This protein binds this small molecule.
Small molecule (SMILES): CC(=O)N[C@H]1[C@H](O[C@H]2[C@H](O)[C@@H](NC(C)=O)CO[C@@H]2CO)O[C@H](CO)[C@@H](O)[C@@H]1O

Binding-site contacts:
Ligand atom C5 contacts residue VAL90 of chain 1.I at 4.0 Å (hydrophobic).
Ligand atom C8 contacts residue VAL90 of chain 1.I at 3.8 Å (hydrophobic).
Ligand atom C6 contacts residue GLU88 of chain 1.I at 3.7 Å.
Ligand atom C6 contacts residue VAL90 of chain 1.I at 4.2 Å (hydrophobic).
Ligand atom O6 contacts residue ASN233 of chain 1.I at 3.2 Å (h-bond).
Ligand atom O7 contacts residue ASN233 of chain 1.I at 4.3 Å.
Ligand atom C7 contacts residue VAL90 of chain 1.I at 4.1 Å (hydrophobic).
Ligand atom O6 contacts residue VAL90 of chain 1.I at 3.4 Å.
Ligand atom O7 contacts residue ASN245 of chain 1.I at 3.4 Å (h-bond).
Ligand atom O5 contacts residue ASN245 of chain 1.I at 2.4 Å (h-bond).
Ligand atom O7 contacts residue VAL90 of chain 1.I at 4.4 Å.
Ligand atom N2 contacts residue ASN245 of chain 1.I at 2.9 Å (h-bond).
Ligand atom C6 contacts residue ASN233 of chain 1.I at 3.5 Å.
Ligand atom C5 contacts residue ASN233 of chain 1.I at 4.1 Å.
Ligand atom C5 contacts residue ASN245 of chain 1.I at 3.7 Å.
Ligand atom C4 contacts residue ASN245 of chain 1.I at 4.2 Å.
Ligand atom C2 contacts residue ASN245 of chain 1.I at 2.5 Å.
Ligand atom C1 contacts residue ASN233 of chain 1.I at 3.8 Å.
Ligand atom O6 contacts residue GLU88 of chain 1.I at 2.8 Å (salt-bridge).
Ligand atom C7 contacts residue ASN245 of chain 1.I at 3.4 Å.
Ligand atom C8 contacts residue GLU88 of chain 1.I at 3.8 Å.
Ligand atom C8 contacts residue ASN245 of chain 1.I at 4.0 Å.
Ligand atom C3 contacts residue ASN245 of chain 1.I at 3.8 Å.
Ligand atom C1 contacts residue ASN245 of chain 1.I at 1.4 Å.
Ligand atom O6 contacts residue SER247 of chain 1.I at 4.0 Å.
Ligand atom O5 contacts residue ASN233 of chain 1.I at 3.0 Å.

Sequence of chain 1.I:
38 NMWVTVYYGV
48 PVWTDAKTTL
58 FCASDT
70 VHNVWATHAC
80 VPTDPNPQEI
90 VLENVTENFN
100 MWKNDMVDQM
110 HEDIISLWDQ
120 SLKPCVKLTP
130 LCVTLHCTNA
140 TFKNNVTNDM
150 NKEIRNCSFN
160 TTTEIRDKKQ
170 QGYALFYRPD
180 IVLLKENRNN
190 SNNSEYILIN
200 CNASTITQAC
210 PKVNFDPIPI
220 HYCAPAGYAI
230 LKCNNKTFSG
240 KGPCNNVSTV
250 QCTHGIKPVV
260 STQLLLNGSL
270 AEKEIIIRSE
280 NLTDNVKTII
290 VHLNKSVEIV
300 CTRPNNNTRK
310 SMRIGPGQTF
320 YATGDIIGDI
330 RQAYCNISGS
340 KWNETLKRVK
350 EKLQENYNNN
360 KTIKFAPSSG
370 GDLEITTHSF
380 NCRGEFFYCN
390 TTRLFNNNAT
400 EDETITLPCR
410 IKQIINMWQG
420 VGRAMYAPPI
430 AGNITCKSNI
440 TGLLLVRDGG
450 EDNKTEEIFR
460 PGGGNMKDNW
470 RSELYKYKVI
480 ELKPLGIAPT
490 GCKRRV